Sequence of chain 1.J:
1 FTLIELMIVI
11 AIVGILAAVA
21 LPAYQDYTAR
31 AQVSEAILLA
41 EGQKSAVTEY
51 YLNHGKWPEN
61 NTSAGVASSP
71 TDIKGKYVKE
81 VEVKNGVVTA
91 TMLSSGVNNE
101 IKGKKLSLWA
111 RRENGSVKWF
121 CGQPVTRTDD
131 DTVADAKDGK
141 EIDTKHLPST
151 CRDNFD

Binding-site contacts:
Ligand atom O4 contacts residue SER68 of chain 1.J at 3.2 Å.
Ligand atom O3 contacts residue SER69 of chain 1.J at 4.4 Å.
Ligand atom P contacts residue SER68 of chain 1.J at 2.6 Å.
Ligand atom O2 contacts residue SER69 of chain 1.J at 2.8 Å (h-bond).
Ligand atom O1 contacts residue THR62 of chain 1.J at 4.2 Å.
Ligand atom O1 contacts residue SER68 of chain 1.J at 2.9 Å.
Ligand atom O2 contacts residue ALA67 of chain 1.J at 4.2 Å.
Ligand atom O4 contacts residue SER69 of chain 1.J at 3.4 Å (h-bond).
Ligand atom O2 contacts residue SER68 of chain 1.J at 1.5 Å.
Ligand atom P contacts residue SER69 of chain 1.J at 3.7 Å.
Ligand atom O3 contacts residue SER68 of chain 1.J at 3.8 Å.
Ligand atom N contacts residue SER68 of chain 1.J at 4.1 Å.

The protein below binds the small molecule below.
Small molecule (SMILES): NCCOP(=O)(O)O